Sequence of chain 1.A:
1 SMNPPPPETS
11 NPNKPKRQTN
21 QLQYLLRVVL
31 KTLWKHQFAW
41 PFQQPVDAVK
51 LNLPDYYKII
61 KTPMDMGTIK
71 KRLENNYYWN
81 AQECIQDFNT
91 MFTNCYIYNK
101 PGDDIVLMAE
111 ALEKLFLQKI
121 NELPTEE

This small molecule binds to this protein.
Small molecule (SMILES): COc1ccc(CCc2nc3cc(-c4c(C)noc4C)ccc3n2C[C@H](C)N2CCOCC2)cc1Cl

Binding-site contacts:
Ligand atom C1 contacts residue ILE105 of chain 1.A at 3.8 Å (hydrophobic).
Ligand atom O2 contacts residue TYR56 of chain 1.A at 3.9 Å.
Ligand atom C7 contacts residue PRO41 of chain 1.A at 3.4 Å (hydrophobic).
Ligand atom C4 contacts residue ILE105 of chain 1.A at 3.8 Å (hydrophobic).
Ligand atom C contacts residue PRO41 of chain 1.A at 3.7 Å (hydrophobic).
Ligand atom N3 contacts residue ASN99 of chain 1.A at 3.6 Å.
Ligand atom C10 contacts residue TRP40 of chain 1.A at 3.7 Å (hydrophobic).
Ligand atom C8 contacts residue LEU51 of chain 1.A at 3.8 Å (hydrophobic).
Ligand atom C12 contacts residue TRP40 of chain 1.A at 3.5 Å (hydrophobic).
Ligand atom N3 contacts residue VAL46 of chain 1.A at 4.0 Å.
Ligand atom C26 contacts residue ASN99 of chain 1.A at 3.9 Å.
Ligand atom N contacts residue LEU51 of chain 1.A at 4.1 Å.
Ligand atom C14 contacts residue TRP40 of chain 1.A at 3.8 Å (hydrophobic).
Ligand atom C8 contacts residue PRO41 of chain 1.A at 3.8 Å (hydrophobic).
Ligand atom C25 contacts residue TRP40 of chain 1.A at 3.6 Å (hydrophobic).
Ligand atom C3 contacts residue ILE105 of chain 1.A at 4.1 Å (hydrophobic).
Ligand atom C9 contacts residue PRO41 of chain 1.A at 3.9 Å (hydrophobic).
Ligand atom C contacts residue ILE105 of chain 1.A at 4.0 Å (hydrophobic).
Ligand atom C21 contacts residue LEU51 of chain 1.A at 3.6 Å (hydrophobic).
Ligand atom C1 contacts residue VAL46 of chain 1.A at 4.0 Å (hydrophobic).
Ligand atom N1 contacts residue PRO41 of chain 1.A at 4.0 Å.
Ligand atom O2 contacts residue TYR98 of chain 1.A at 4.1 Å.
Ligand atom C27 contacts residue LEU53 of chain 1.A at 3.6 Å (hydrophobic).
Ligand atom C7 contacts residue LEU51 of chain 1.A at 3.9 Å (hydrophobic).
Ligand atom N contacts residue PRO41 of chain 1.A at 3.6 Å.
Ligand atom C6 contacts residue PRO41 of chain 1.A at 3.7 Å (hydrophobic).
Ligand atom C2 contacts residue ILE105 of chain 1.A at 3.9 Å (hydrophobic).
Ligand atom C15 contacts residue TRP40 of chain 1.A at 3.8 Å (hydrophobic).
Ligand atom C contacts residue PHE42 of chain 1.A at 3.8 Å (hydrophobic).
Ligand atom C contacts residue VAL46 of chain 1.A at 4.1 Å (hydrophobic).
Ligand atom O2 contacts residue ASN99 of chain 1.A at 3.1 Å (h-bond).
Ligand atom C11 contacts residue TRP40 of chain 1.A at 4.2 Å (hydrophobic).
Ligand atom C16 contacts residue TRP40 of chain 1.A at 3.7 Å (hydrophobic).
Ligand atom C27 contacts residue ASN99 of chain 1.A at 3.7 Å.
Ligand atom C20 contacts residue LEU51 of chain 1.A at 4.0 Å (hydrophobic).
Ligand atom O1 contacts residue TRP40 of chain 1.A at 4.2 Å.
Ligand atom C17 contacts residue TRP40 of chain 1.A at 3.6 Å (hydrophobic).
Ligand atom C24 contacts residue TRP40 of chain 1.A at 4.0 Å (hydrophobic).
Ligand atom C13 contacts residue TRP40 of chain 1.A at 3.6 Å (hydrophobic).
Ligand atom C6 contacts residue LEU51 of chain 1.A at 4.2 Å (hydrophobic).